This small molecule binds to this protein.
Small molecule (SMILES): CC(=O)N[C@H]1[C@H](O[C@H]2[C@H](O)[C@@H](NC(C)=O)CO[C@@H]2CO)O[C@H](CO)[C@@H](O)[C@@H]1O

Binding-site contacts:
Ligand atom C7 contacts residue ASN301 of chain 1.C at 3.1 Å.
Ligand atom C8 contacts residue THR267 of chain 1.C at 3.4 Å.
Ligand atom C7 contacts residue ARG412 of chain 1.C at 4.2 Å.
Ligand atom C8 contacts residue ARG412 of chain 1.C at 4.0 Å.
Ligand atom N2 contacts residue THR267 of chain 1.C at 4.4 Å.
Ligand atom C4 contacts residue ASN301 of chain 1.C at 4.2 Å.
Ligand atom C1 contacts residue ASN301 of chain 1.C at 1.4 Å.
Ligand atom C2 contacts residue HIS299 of chain 1.C at 3.7 Å.
Ligand atom C7 contacts residue THR267 of chain 1.C at 4.4 Å.
Ligand atom C7 contacts residue ASN265 of chain 1.C at 4.4 Å.
Ligand atom C7 contacts residue HIS299 of chain 1.C at 4.2 Å.
Ligand atom O7 contacts residue NAG1 of chain 1.TA at 4.0 Å.
Ligand atom C5 contacts residue ASN301 of chain 1.C at 3.7 Å.
Ligand atom C2 contacts residue ASN301 of chain 1.C at 2.4 Å.
Ligand atom N2 contacts residue HIS299 of chain 1.C at 3.2 Å (h-bond).
Ligand atom C3 contacts residue ASN301 of chain 1.C at 3.8 Å.
Ligand atom C1 contacts residue HIS299 of chain 1.C at 3.6 Å.
Ligand atom O7 contacts residue ASN265 of chain 1.C at 3.8 Å.
Ligand atom O7 contacts residue ASN301 of chain 1.C at 2.9 Å (h-bond).
Ligand atom C8 contacts residue ASN265 of chain 1.C at 3.9 Å.
Ligand atom C8 contacts residue ASN301 of chain 1.C at 4.3 Å.
Ligand atom C8 contacts residue HIS299 of chain 1.C at 4.3 Å.
Ligand atom O7 contacts residue ARG412 of chain 1.C at 3.9 Å.
Ligand atom O5 contacts residue ASN301 of chain 1.C at 2.4 Å (h-bond).
Ligand atom O5 contacts residue SER381 of chain 1.C at 4.3 Å.
Ligand atom N2 contacts residue ASN301 of chain 1.C at 2.9 Å (h-bond).
Ligand atom O6 contacts residue SER381 of chain 1.C at 4.0 Å.
Ligand atom O6 contacts residue THR383 of chain 1.C at 4.1 Å.
Ligand atom C3 contacts residue HIS299 of chain 1.C at 3.8 Å.

Sequence of chain 1.C:
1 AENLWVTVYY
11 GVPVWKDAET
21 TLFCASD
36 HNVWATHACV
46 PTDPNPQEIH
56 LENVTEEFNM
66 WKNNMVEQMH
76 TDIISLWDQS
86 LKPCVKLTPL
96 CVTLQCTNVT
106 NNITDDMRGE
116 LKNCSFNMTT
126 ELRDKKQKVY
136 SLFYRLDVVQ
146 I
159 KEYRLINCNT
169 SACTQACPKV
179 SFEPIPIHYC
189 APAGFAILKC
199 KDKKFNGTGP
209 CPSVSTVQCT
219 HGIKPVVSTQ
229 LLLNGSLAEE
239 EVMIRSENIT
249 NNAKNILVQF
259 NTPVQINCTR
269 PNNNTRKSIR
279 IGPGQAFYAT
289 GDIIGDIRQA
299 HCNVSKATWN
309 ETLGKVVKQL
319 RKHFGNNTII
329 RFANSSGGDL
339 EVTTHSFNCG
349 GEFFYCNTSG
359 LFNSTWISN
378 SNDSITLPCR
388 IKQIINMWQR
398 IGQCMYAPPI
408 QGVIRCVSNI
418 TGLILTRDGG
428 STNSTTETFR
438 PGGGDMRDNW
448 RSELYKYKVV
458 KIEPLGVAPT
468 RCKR